Binding-site contacts:
Ligand atom CB contacts residue GLU196 of chain 1.A at 4.0 Å.
Ligand atom CA contacts residue GLU196 of chain 1.A at 3.3 Å.
Ligand atom O contacts residue SER145 of chain 1.A at 2.9 Å (h-bond).
Ligand atom CA contacts residue THR94 of chain 1.A at 3.4 Å.
Ligand atom O contacts residue GLY144 of chain 1.A at 3.4 Å.
Ligand atom N contacts residue THR94 of chain 1.A at 2.9 Å (h-bond).
Ligand atom OXT contacts residue THR94 of chain 1.A at 2.9 Å (h-bond).
Ligand atom CB contacts residue ASP92 of chain 1.A at 4.3 Å.
Ligand atom OE1 contacts residue GLU196 of chain 1.A at 3.7 Å.
Ligand atom CD contacts residue THR146 of chain 1.A at 3.3 Å.
Ligand atom N contacts residue SER145 of chain 1.A at 4.1 Å.
Ligand atom OE2 contacts residue THR146 of chain 1.A at 3.1 Å (h-bond).
Ligand atom OXT contacts residue TYR64 of chain 1.A at 3.7 Å.
Ligand atom O contacts residue TYR64 of chain 1.A at 3.9 Å.
Ligand atom OE1 contacts residue THR146 of chain 1.A at 2.6 Å (h-bond).
Ligand atom O contacts residue ARG99 of chain 1.A at 2.9 Å (salt-bridge).
Ligand atom C contacts residue ARG99 of chain 1.A at 3.4 Å.
Ligand atom OE2 contacts residue LEU141 of chain 1.A at 4.3 Å.
Ligand atom C contacts residue ASP92 of chain 1.A at 4.2 Å.
Ligand atom N contacts residue GLU196 of chain 1.A at 2.8 Å (salt-bridge).
Ligand atom C contacts residue THR94 of chain 1.A at 3.5 Å.
Ligand atom CG contacts residue GLU196 of chain 1.A at 3.5 Å.
Ligand atom C contacts residue TYR64 of chain 1.A at 3.9 Å (hydrophobic).
Ligand atom OXT contacts residue LEU93 of chain 1.A at 3.6 Å.
Ligand atom CD contacts residue LEU141 of chain 1.A at 4.3 Å (hydrophobic).
Ligand atom CD contacts residue GLU196 of chain 1.A at 3.9 Å.
Ligand atom CG contacts residue LEU141 of chain 1.A at 4.3 Å (hydrophobic).
Ligand atom OXT contacts residue SER145 of chain 1.A at 4.2 Å.
Ligand atom OXT contacts residue ARG99 of chain 1.A at 2.8 Å (salt-bridge).
Ligand atom OE2 contacts residue GLY144 of chain 1.A at 3.4 Å.
Ligand atom CA contacts residue TYR64 of chain 1.A at 4.2 Å (hydrophobic).
Ligand atom N contacts residue TYR64 of chain 1.A at 4.2 Å.
Ligand atom OE2 contacts residue SER145 of chain 1.A at 3.2 Å (h-bond).
Ligand atom N contacts residue TYR222 of chain 1.A at 3.9 Å.
Ligand atom N contacts residue ASP92 of chain 1.A at 2.8 Å (salt-bridge).
Ligand atom CA contacts residue SER145 of chain 1.A at 3.3 Å.
Ligand atom C contacts residue SER145 of chain 1.A at 3.5 Å.
Ligand atom CA contacts residue ASP92 of chain 1.A at 3.9 Å.
Ligand atom OXT contacts residue ASP92 of chain 1.A at 3.6 Å.
Ligand atom CB contacts residue TYR64 of chain 1.A at 3.8 Å (hydrophobic).

The protein below binds the small molecule below.
Small molecule (SMILES): N[C@@H](CCC(=O)O)C(=O)O

Sequence of chain 1.A:
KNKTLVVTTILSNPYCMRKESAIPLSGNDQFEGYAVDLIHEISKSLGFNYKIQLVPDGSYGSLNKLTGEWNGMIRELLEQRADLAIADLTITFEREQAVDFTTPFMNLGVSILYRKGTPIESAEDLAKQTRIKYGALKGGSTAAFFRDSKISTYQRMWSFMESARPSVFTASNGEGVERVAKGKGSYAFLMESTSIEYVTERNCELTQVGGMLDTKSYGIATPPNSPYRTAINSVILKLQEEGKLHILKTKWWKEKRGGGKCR